Sequence of chain 3.A:
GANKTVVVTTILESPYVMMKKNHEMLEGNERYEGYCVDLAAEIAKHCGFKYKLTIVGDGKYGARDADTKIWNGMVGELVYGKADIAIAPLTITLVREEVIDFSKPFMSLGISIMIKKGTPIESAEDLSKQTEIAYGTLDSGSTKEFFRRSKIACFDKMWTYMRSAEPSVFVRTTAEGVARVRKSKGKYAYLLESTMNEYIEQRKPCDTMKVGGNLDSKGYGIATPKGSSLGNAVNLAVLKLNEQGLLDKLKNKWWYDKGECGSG

Binding-site contacts:
Ligand atom O92 contacts residue ARG96 of chain 3.A at 2.8 Å (salt-bridge).
Ligand atom O91 contacts residue TYR61 of chain 3.A at 3.4 Å.
Ligand atom C9 contacts residue TYR61 of chain 3.A at 3.5 Å (hydrophobic).
Ligand atom C8 contacts residue THR91 of chain 3.A at 3.5 Å.
Ligand atom N8 contacts residue THR91 of chain 3.A at 2.9 Å (h-bond).
Ligand atom O92 contacts residue PRO89 of chain 3.A at 3.6 Å.
Ligand atom N1 contacts residue LEU138 of chain 3.A at 3.5 Å.
Ligand atom O2 contacts residue GLY141 of chain 3.A at 3.7 Å.
Ligand atom F5 contacts residue THR174 of chain 3.A at 3.2 Å.
Ligand atom C6 contacts residue GLU193 of chain 3.A at 3.3 Å.
Ligand atom C7 contacts residue TYR61 of chain 3.A at 3.4 Å (hydrophobic).
Ligand atom C9 contacts residue THR91 of chain 3.A at 3.7 Å.
Ligand atom C4 contacts residue GLU193 of chain 3.A at 3.7 Å.
Ligand atom N8 contacts residue GLU193 of chain 3.A at 2.8 Å (salt-bridge).
Ligand atom O2 contacts residue SER142 of chain 3.A at 3.2 Å (h-bond).
Ligand atom F5 contacts residue MET196 of chain 3.A at 3.1 Å.
Ligand atom N3 contacts residue THR143 of chain 3.A at 2.8 Å (h-bond).
Ligand atom O4 contacts residue GLU193 of chain 3.A at 3.0 Å (salt-bridge).
Ligand atom C5 contacts residue GLU193 of chain 3.A at 3.5 Å.
Ligand atom C9 contacts residue SER142 of chain 3.A at 3.4 Å.
Ligand atom C8 contacts residue GLU193 of chain 3.A at 3.4 Å.
Ligand atom C6 contacts residue LEU138 of chain 3.A at 3.7 Å (hydrophobic).
Ligand atom O4 contacts residue LEU192 of chain 3.A at 3.1 Å.
Ligand atom N8 contacts residue PRO89 of chain 3.A at 2.8 Å (h-bond).
Ligand atom N1 contacts residue GLU193 of chain 3.A at 3.6 Å (salt-bridge).
Ligand atom O91 contacts residue ARG96 of chain 3.A at 2.8 Å (salt-bridge).
Ligand atom O91 contacts residue GLY141 of chain 3.A at 3.4 Å.
Ligand atom C8 contacts residue SER142 of chain 3.A at 3.2 Å.
Ligand atom O92 contacts residue LEU90 of chain 3.A at 3.5 Å.
Ligand atom C9 contacts residue ARG96 of chain 3.A at 3.4 Å.
Ligand atom N8 contacts residue TYR220 of chain 3.A at 3.8 Å.
Ligand atom O92 contacts residue THR91 of chain 3.A at 2.9 Å (h-bond).
Ligand atom C2 contacts residue LEU138 of chain 3.A at 3.6 Å (hydrophobic).
Ligand atom C5 contacts residue MET196 of chain 3.A at 3.8 Å (hydrophobic).
Ligand atom O2 contacts residue THR143 of chain 3.A at 3.0 Å (h-bond).
Ligand atom C4 contacts residue THR143 of chain 3.A at 3.7 Å.
Ligand atom O91 contacts residue SER142 of chain 3.A at 2.9 Å (h-bond).
Ligand atom C6 contacts residue MET196 of chain 3.A at 3.8 Å (hydrophobic).
Ligand atom C2 contacts residue THR143 of chain 3.A at 3.4 Å.
Ligand atom O92 contacts residue TYR61 of chain 3.A at 3.5 Å.

This protein binds this small molecule.
Small molecule (SMILES): N[C@@H](Cn1cc(F)c(=O)[nH]c1=O)C(=O)O